Sequence of chain 1.C:
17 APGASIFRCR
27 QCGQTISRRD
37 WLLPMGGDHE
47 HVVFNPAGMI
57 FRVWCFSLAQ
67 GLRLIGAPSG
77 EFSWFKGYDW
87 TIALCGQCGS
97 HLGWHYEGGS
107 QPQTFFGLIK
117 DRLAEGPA

This small molecule binds to this protein.
Small molecule (SMILES): O=C1CC[C@H](NC(=O)OC[C@H]2CCCN2)C(=O)N1

Binding-site contacts:
Ligand atom N2 contacts residue PRO52 of chain 1.C at 4.0 Å.
Ligand atom C9 contacts residue PRO52 of chain 1.C at 4.2 Å (hydrophobic).
Ligand atom C3 contacts residue TRP86 of chain 1.C at 3.8 Å (hydrophobic).
Ligand atom C5 contacts residue TRP86 of chain 1.C at 4.0 Å (hydrophobic).
Ligand atom C4 contacts residue TRP100 of chain 1.C at 3.5 Å (hydrophobic).
Ligand atom O2 contacts residue TYR102 of chain 1.C at 2.8 Å (h-bond).
Ligand atom O4 contacts residue ASN51 of chain 1.C at 3.4 Å.
Ligand atom N2 contacts residue ASN51 of chain 1.C at 4.2 Å.
Ligand atom O4 contacts residue PHE57 of chain 1.C at 4.4 Å.
Ligand atom C9 contacts residue ASN51 of chain 1.C at 4.4 Å.
Ligand atom C2 contacts residue TRP100 of chain 1.C at 3.9 Å (hydrophobic).
Ligand atom O1 contacts residue ASN51 of chain 1.C at 3.6 Å.
Ligand atom N1 contacts residue SER79 of chain 1.C at 4.2 Å.
Ligand atom O3 contacts residue ASN51 of chain 1.C at 4.1 Å.
Ligand atom C4 contacts residue TRP86 of chain 1.C at 3.9 Å (hydrophobic).
Ligand atom N1 contacts residue TRP80 of chain 1.C at 3.3 Å.
Ligand atom C1 contacts residue TRP80 of chain 1.C at 3.4 Å (hydrophobic).
Ligand atom C4 contacts residue TRP80 of chain 1.C at 4.1 Å (hydrophobic).
Ligand atom O1 contacts residue TRP80 of chain 1.C at 3.4 Å.
Ligand atom O2 contacts residue TRP86 of chain 1.C at 3.9 Å.
Ligand atom C6 contacts residue PRO52 of chain 1.C at 4.0 Å (hydrophobic).
Ligand atom O1 contacts residue PHE78 of chain 1.C at 3.5 Å (h-bond).
Ligand atom C3 contacts residue TRP100 of chain 1.C at 3.5 Å (hydrophobic).
Ligand atom C4 contacts residue TYR102 of chain 1.C at 3.6 Å (hydrophobic).
Ligand atom C1 contacts residue PHE78 of chain 1.C at 3.5 Å (hydrophobic).
Ligand atom O3 contacts residue PRO52 of chain 1.C at 3.8 Å.
Ligand atom C5 contacts residue SER79 of chain 1.C at 4.0 Å.
Ligand atom C5 contacts residue TRP80 of chain 1.C at 3.6 Å (hydrophobic).
Ligand atom O2 contacts residue PHE78 of chain 1.C at 3.7 Å.
Ligand atom C2 contacts residue TRP80 of chain 1.C at 3.9 Å (hydrophobic).
Ligand atom O1 contacts residue PRO52 of chain 1.C at 3.3 Å.
Ligand atom C6 contacts residue ASN51 of chain 1.C at 3.7 Å.
Ligand atom C8 contacts residue ASN51 of chain 1.C at 4.1 Å.
Ligand atom C1 contacts residue PRO52 of chain 1.C at 4.3 Å (hydrophobic).
Ligand atom O2 contacts residue SER79 of chain 1.C at 3.3 Å.
Ligand atom C5 contacts residue PHE78 of chain 1.C at 3.6 Å (hydrophobic).
Ligand atom O4 contacts residue TRP100 of chain 1.C at 3.8 Å.
Ligand atom O2 contacts residue TRP80 of chain 1.C at 3.0 Å (h-bond).
Ligand atom N1 contacts residue PHE78 of chain 1.C at 2.9 Å (h-bond).
Ligand atom C5 contacts residue TYR102 of chain 1.C at 3.5 Å (hydrophobic).